This protein binds this small molecule.
Small molecule (SMILES): CSC[C@H]1O[C@@H](n2cnc3c(N)ncnc32)[C@H](O)[C@@H]1O

Sequence of chain 1.A:
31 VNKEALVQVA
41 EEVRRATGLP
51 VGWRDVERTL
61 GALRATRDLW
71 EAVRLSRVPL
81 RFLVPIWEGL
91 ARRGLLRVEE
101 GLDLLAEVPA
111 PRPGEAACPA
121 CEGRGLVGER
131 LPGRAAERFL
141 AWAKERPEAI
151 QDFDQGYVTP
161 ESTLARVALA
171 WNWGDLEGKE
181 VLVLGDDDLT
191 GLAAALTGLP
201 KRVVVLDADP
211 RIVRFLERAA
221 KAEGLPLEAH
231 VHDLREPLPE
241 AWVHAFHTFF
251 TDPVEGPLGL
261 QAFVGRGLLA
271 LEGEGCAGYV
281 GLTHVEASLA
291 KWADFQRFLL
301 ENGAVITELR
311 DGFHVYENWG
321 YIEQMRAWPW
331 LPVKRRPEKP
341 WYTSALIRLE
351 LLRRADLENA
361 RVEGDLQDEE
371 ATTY

Binding-site contacts:
Ligand atom N3 contacts residue ASP207 of chain 1.A at 3.9 Å.
Ligand atom C8 contacts residue PHE153 of chain 1.A at 3.2 Å (hydrophobic).
Ligand atom C3' contacts residue GLN155 of chain 1.A at 3.9 Å.
Ligand atom C2' contacts residue GLN155 of chain 1.A at 3.8 Å.
Ligand atom O3' contacts residue ASP186 of chain 1.A at 3.4 Å (salt-bridge).
Ligand atom CS contacts residue N4P1 of chain 1.G at 3.8 Å.
Ligand atom O4' contacts residue GLY185 of chain 1.A at 3.5 Å.
Ligand atom N6 contacts residue ARG235 of chain 1.A at 3.9 Å.
Ligand atom O2' contacts residue GLN155 of chain 1.A at 3.0 Å (h-bond).
Ligand atom N1 contacts residue LEU234 of chain 1.A at 2.9 Å (h-bond).
Ligand atom C2 contacts residue ALA208 of chain 1.A at 3.4 Å (hydrophobic).
Ligand atom C3' contacts residue ASP207 of chain 1.A at 3.5 Å.
Ligand atom C4' contacts residue ASP207 of chain 1.A at 3.9 Å.
Ligand atom C2' contacts residue PHE153 of chain 1.A at 3.8 Å (hydrophobic).
Ligand atom C5' contacts residue ASP187 of chain 1.A at 3.6 Å.
Ligand atom S5' contacts residue ASP154 of chain 1.A at 3.5 Å (salt-bridge).
Ligand atom CS contacts residue VAL254 of chain 1.A at 3.7 Å (hydrophobic).
Ligand atom C1' contacts residue ASP207 of chain 1.A at 3.4 Å.
Ligand atom C4' contacts residue GLY185 of chain 1.A at 3.6 Å.
Ligand atom O2' contacts residue PHE153 of chain 1.A at 3.3 Å.
Ligand atom N1 contacts residue ALA208 of chain 1.A at 3.8 Å.
Ligand atom N3 contacts residue ALA208 of chain 1.A at 3.1 Å (h-bond).
Ligand atom S5' contacts residue N4P1 of chain 1.G at 3.4 Å.
Ligand atom C2 contacts residue LEU234 of chain 1.A at 3.5 Å (hydrophobic).
Ligand atom C3' contacts residue ASP187 of chain 1.A at 3.8 Å.
Ligand atom N1 contacts residue HIS232 of chain 1.A at 3.8 Å.
Ligand atom C5 contacts residue PHE263 of chain 1.A at 3.7 Å (hydrophobic).
Ligand atom N1 contacts residue ASP233 of chain 1.A at 3.5 Å.
Ligand atom O2' contacts residue ASP207 of chain 1.A at 2.7 Å (salt-bridge).
Ligand atom N6 contacts residue ASP233 of chain 1.A at 3.2 Å (salt-bridge).
Ligand atom C4 contacts residue ALA208 of chain 1.A at 3.8 Å (hydrophobic).
Ligand atom N7 contacts residue PHE263 of chain 1.A at 3.8 Å.
Ligand atom S5' contacts residue PHE153 of chain 1.A at 3.6 Å.
Ligand atom C2 contacts residue HIS232 of chain 1.A at 3.3 Å.
Ligand atom O3' contacts residue ASP187 of chain 1.A at 2.9 Å (salt-bridge).
Ligand atom C2' contacts residue ASP207 of chain 1.A at 3.6 Å.
Ligand atom O3' contacts residue ASP207 of chain 1.A at 2.6 Å (salt-bridge).
Ligand atom C5' contacts residue N4P1 of chain 1.G at 3.4 Å.
Ligand atom O4' contacts residue PHE263 of chain 1.A at 3.7 Å.
Ligand atom C4 contacts residue PHE263 of chain 1.A at 3.8 Å (hydrophobic).